This small molecule binds to this protein.
Small molecule (SMILES): O=P(O)(O)OC[C@H]1O[C@](O)(COP(=O)(O)O)[C@@H](O)[C@@H]1O

Binding-site contacts:
Ligand atom O5P contacts residue SER435 of chain 1.E at 2.8 Å (h-bond).
Ligand atom O3P contacts residue ARG405 of chain 1.E at 2.8 Å (salt-bridge).
Ligand atom P2 contacts residue THR348 of chain 1.E at 3.5 Å.
Ligand atom O6 contacts residue THR349 of chain 1.E at 3.1 Å (h-bond).
Ligand atom P2 contacts residue SER435 of chain 1.E at 3.5 Å.
Ligand atom O5P contacts residue THR350 of chain 1.E at 2.7 Å (h-bond).
Ligand atom C4 contacts residue GLY434 of chain 1.E at 3.4 Å.
Ligand atom O6P contacts residue SER435 of chain 1.E at 3.1 Å (h-bond).
Ligand atom O4P contacts residue ARG352 of chain 1.E at 3.8 Å.
Ligand atom O4 contacts residue THR438 of chain 1.E at 3.5 Å (h-bond).
Ligand atom C6 contacts residue THR438 of chain 1.E at 3.5 Å.
Ligand atom C5 contacts residue GLY434 of chain 1.E at 3.5 Å.
Ligand atom O6P contacts residue SER353 of chain 1.E at 3.6 Å (h-bond).
Ligand atom O2 contacts residue GLY430 of chain 1.E at 3.6 Å (h-bond).
Ligand atom O3 contacts residue GLY430 of chain 1.E at 3.2 Å.
Ligand atom O1 contacts residue GLY434 of chain 1.E at 3.7 Å.
Ligand atom P2 contacts residue SER353 of chain 1.E at 3.6 Å.
Ligand atom O5P contacts residue THR349 of chain 1.E at 3.4 Å (h-bond).
Ligand atom O6 contacts residue THR348 of chain 1.E at 3.6 Å.
Ligand atom O4P contacts residue SER353 of chain 1.E at 2.6 Å (h-bond).
Ligand atom O2P contacts residue GLY434 of chain 1.E at 2.9 Å (h-bond).
Ligand atom O2P contacts residue PRO433 of chain 1.E at 3.6 Å.
Ligand atom O4 contacts residue TYR437 of chain 1.E at 2.9 Å (h-bond).
Ligand atom O3P contacts residue TRP398 of chain 1.E at 2.7 Å (h-bond).
Ligand atom O4 contacts residue GLY436 of chain 1.E at 3.7 Å.
Ligand atom O2 contacts residue LEU347 of chain 1.E at 3.5 Å.
Ligand atom C6 contacts residue SER353 of chain 1.E at 3.8 Å.
Ligand atom O6P contacts residue GLY436 of chain 1.E at 2.9 Å (h-bond).
Ligand atom C6 contacts residue LEU347 of chain 1.E at 3.6 Å (hydrophobic).
Ligand atom O5P contacts residue THR348 of chain 1.E at 3.6 Å.
Ligand atom O3 contacts residue ARG432 of chain 1.E at 2.8 Å (salt-bridge).
Ligand atom C3 contacts residue ARG432 of chain 1.E at 3.3 Å.
Ligand atom O1P contacts residue ARG405 of chain 1.E at 2.7 Å (salt-bridge).
Ligand atom O5 contacts residue LEU347 of chain 1.E at 3.7 Å.
Ligand atom O4 contacts residue GLY434 of chain 1.E at 2.6 Å (h-bond).
Ligand atom O4P contacts residue THR348 of chain 1.E at 2.5 Å (h-bond).
Ligand atom P2 contacts residue THR349 of chain 1.E at 3.7 Å.
Ligand atom O3 contacts residue TRP398 of chain 1.E at 3.6 Å.
Ligand atom C3 contacts residue GLY434 of chain 1.E at 3.6 Å.
Ligand atom P1 contacts residue ARG405 of chain 1.E at 3.6 Å.

Sequence of chain 1.E:
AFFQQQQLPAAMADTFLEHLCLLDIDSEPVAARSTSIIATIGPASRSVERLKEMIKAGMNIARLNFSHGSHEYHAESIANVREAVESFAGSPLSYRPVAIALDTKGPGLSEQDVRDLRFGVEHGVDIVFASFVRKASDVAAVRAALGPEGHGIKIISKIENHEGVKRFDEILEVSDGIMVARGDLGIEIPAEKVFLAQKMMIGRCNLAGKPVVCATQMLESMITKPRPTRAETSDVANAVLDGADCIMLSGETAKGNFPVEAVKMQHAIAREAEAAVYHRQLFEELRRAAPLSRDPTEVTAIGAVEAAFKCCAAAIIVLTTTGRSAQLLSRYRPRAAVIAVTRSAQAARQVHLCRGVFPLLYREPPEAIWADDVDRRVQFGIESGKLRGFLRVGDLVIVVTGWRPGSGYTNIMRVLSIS